Binding-site contacts:
Ligand atom C7 contacts residue ASN483 of chain 1.A at 3.9 Å.
Ligand atom O5 contacts residue SER480 of chain 1.A at 4.3 Å.
Ligand atom C8 contacts residue ASN483 of chain 1.A at 3.6 Å.
Ligand atom N2 contacts residue GLY479 of chain 1.A at 4.4 Å.
Ligand atom O5 contacts residue ASN483 of chain 1.A at 2.4 Å (h-bond).
Ligand atom C3 contacts residue SER480 of chain 1.A at 4.5 Å.
Ligand atom O4 contacts residue SER480 of chain 1.A at 4.5 Å.
Ligand atom O4 contacts residue ALA476 of chain 1.A at 3.8 Å.
Ligand atom C4 contacts residue GLY479 of chain 1.A at 4.1 Å.
Ligand atom C2 contacts residue ASN483 of chain 1.A at 2.7 Å.
Ligand atom C4 contacts residue ALA476 of chain 1.A at 4.2 Å (hydrophobic).
Ligand atom O3 contacts residue ALA476 of chain 1.A at 4.3 Å.
Ligand atom C6 contacts residue THR485 of chain 1.A at 3.2 Å.
Ligand atom O5 contacts residue THR485 of chain 1.A at 3.2 Å (h-bond).
Ligand atom C1 contacts residue ASN483 of chain 1.A at 1.5 Å.
Ligand atom C2 contacts residue GLY479 of chain 1.A at 3.6 Å.
Ligand atom C3 contacts residue GLY479 of chain 1.A at 4.2 Å.
Ligand atom C3 contacts residue ASN483 of chain 1.A at 4.0 Å.
Ligand atom O5 contacts residue GLY479 of chain 1.A at 4.4 Å.
Ligand atom C5 contacts residue THR485 of chain 1.A at 3.8 Å.
Ligand atom C8 contacts residue GLY479 of chain 1.A at 3.0 Å.
Ligand atom O3 contacts residue SER480 of chain 1.A at 4.3 Å.
Ligand atom C4 contacts residue SER480 of chain 1.A at 3.9 Å.
Ligand atom C7 contacts residue GLY479 of chain 1.A at 4.2 Å.
Ligand atom O3 contacts residue GLY479 of chain 1.A at 3.7 Å.
Ligand atom C4 contacts residue ASN483 of chain 1.A at 4.3 Å.
Ligand atom C1 contacts residue GLY479 of chain 1.A at 4.3 Å.
Ligand atom O6 contacts residue SER480 of chain 1.A at 3.3 Å.
Ligand atom C1 contacts residue THR485 of chain 1.A at 4.5 Å.
Ligand atom N2 contacts residue ASN483 of chain 1.A at 3.1 Å (h-bond).
Ligand atom C8 contacts residue ARG482 of chain 1.A at 4.1 Å.
Ligand atom C5 contacts residue ASN483 of chain 1.A at 3.6 Å.
Ligand atom O6 contacts residue THR485 of chain 1.A at 2.7 Å (h-bond).

A small-molecule ligand and the protein it binds are described below.
Small molecule (SMILES): CC(=O)N[C@@H]1[C@@H](O)[C@H](O)[C@@H](CO)O[C@H]1O

Sequence of chain 1.A:
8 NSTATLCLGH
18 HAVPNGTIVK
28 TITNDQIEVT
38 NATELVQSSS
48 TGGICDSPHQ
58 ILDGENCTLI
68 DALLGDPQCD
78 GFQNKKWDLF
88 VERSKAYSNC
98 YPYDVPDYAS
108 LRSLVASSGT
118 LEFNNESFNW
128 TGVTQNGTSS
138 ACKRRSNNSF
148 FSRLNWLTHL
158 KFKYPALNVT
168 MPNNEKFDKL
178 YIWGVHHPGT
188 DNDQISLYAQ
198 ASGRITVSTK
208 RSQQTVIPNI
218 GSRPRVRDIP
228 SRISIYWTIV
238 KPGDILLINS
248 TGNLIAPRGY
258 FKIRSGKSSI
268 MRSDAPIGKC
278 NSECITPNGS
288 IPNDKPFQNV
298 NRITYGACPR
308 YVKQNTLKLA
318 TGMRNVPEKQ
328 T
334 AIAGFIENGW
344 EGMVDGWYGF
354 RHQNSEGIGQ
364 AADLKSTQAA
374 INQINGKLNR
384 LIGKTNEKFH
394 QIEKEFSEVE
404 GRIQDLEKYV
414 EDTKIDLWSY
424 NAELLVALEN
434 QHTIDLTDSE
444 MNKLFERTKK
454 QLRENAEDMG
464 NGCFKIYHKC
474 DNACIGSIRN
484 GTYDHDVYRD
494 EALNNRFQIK